Binding-site contacts:
Ligand atom OG contacts residue ALA111 of chain 2.B at 2.7 Å (h-bond).
Ligand atom OXT contacts residue THR109 of chain 2.B at 2.6 Å (h-bond).
Ligand atom P contacts residue SER234 of chain 2.B at 3.4 Å.
Ligand atom C6 contacts residue GLU349 of chain 2.B at 3.6 Å.
Ligand atom O2P contacts residue SER234 of chain 2.B at 2.5 Å (h-bond).
Ligand atom O2P contacts residue GLY233 of chain 2.B at 3.5 Å (h-bond).
Ligand atom O3P contacts residue SER234 of chain 2.B at 3.1 Å (h-bond).
Ligand atom O4P contacts residue LYS86 of chain 2.B at 3.4 Å (salt-bridge).
Ligand atom O contacts residue GLN113 of chain 2.B at 3.1 Å (h-bond).
Ligand atom C6 contacts residue SER376 of chain 2.B at 3.5 Å.
Ligand atom C4A contacts residue GLY302 of chain 2.B at 3.2 Å.
Ligand atom OG contacts residue GLY302 of chain 2.B at 3.5 Å.
Ligand atom N1 contacts residue GLU349 of chain 2.B at 3.4 Å.
Ligand atom N1 contacts residue SER376 of chain 2.B at 2.8 Å (h-bond).
Ligand atom N contacts residue GLY302 of chain 2.B at 3.6 Å.
Ligand atom OXT contacts residue HIS114 of chain 2.B at 3.4 Å.
Ligand atom OG contacts residue ASP304 of chain 2.B at 2.7 Å (salt-bridge).
Ligand atom O1P contacts residue GLY231 of chain 2.B at 3.0 Å (h-bond).
Ligand atom O3 contacts residue GLN113 of chain 2.B at 3.2 Å.
Ligand atom O3P contacts residue HIS85 of chain 2.B at 3.1 Å (h-bond).
Ligand atom O2P contacts residue THR189 of chain 2.B at 2.7 Å (h-bond).
Ligand atom C contacts residue HIS114 of chain 2.B at 3.6 Å.
Ligand atom P contacts residue LYS86 of chain 2.B at 3.6 Å.
Ligand atom O contacts residue HIS114 of chain 2.B at 2.7 Å (h-bond).
Ligand atom N contacts residue LYS86 of chain 2.B at 3.6 Å.
Ligand atom O1P contacts residue GLY232 of chain 2.B at 3.0 Å (h-bond).
Ligand atom OG contacts residue GLY110 of chain 2.B at 3.3 Å.
Ligand atom OXT contacts residue GLY110 of chain 2.B at 2.8 Å (h-bond).
Ligand atom O contacts residue THR109 of chain 2.B at 3.3 Å (h-bond).
Ligand atom C4 contacts residue LYS86 of chain 2.B at 3.6 Å.
Ligand atom O3P contacts residue ASN235 of chain 2.B at 2.7 Å (h-bond).
Ligand atom CB contacts residue ASP304 of chain 2.B at 3.1 Å.
Ligand atom O2P contacts residue LYS86 of chain 2.B at 3.1 Å (salt-bridge).
Ligand atom C5A contacts residue GLY302 of chain 2.B at 3.3 Å.
Ligand atom C4A contacts residue LYS86 of chain 2.B at 3.3 Å.
Ligand atom OG contacts residue ALA301 of chain 2.B at 3.6 Å (h-bond).
Ligand atom C contacts residue THR109 of chain 2.B at 3.4 Å.
Ligand atom C6 contacts residue CYS229 of chain 2.B at 3.6 Å (hydrophobic).
Ligand atom O1P contacts residue GLY233 of chain 2.B at 2.8 Å (h-bond).
Ligand atom O1P contacts residue SER234 of chain 2.B at 3.5 Å (h-bond).

Sequence of chain 2.B:
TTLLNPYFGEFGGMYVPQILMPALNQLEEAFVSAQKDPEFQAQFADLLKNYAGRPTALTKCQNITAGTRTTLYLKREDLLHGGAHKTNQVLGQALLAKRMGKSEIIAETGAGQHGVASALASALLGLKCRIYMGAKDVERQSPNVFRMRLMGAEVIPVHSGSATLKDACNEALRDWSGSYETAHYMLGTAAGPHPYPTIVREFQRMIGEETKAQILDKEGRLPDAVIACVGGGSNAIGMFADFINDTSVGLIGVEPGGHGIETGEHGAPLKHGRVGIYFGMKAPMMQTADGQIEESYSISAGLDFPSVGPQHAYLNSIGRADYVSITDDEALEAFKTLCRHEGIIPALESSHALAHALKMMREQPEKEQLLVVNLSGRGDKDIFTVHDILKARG

The protein below binds the small molecule below.
Small molecule (SMILES): Cc1ncc(COP(=O)(O)O)c(CN[C@@H](CO)C(=O)O)c1O